The protein below binds the small molecule below.
Small molecule (SMILES): CC(=O)N[C@@H]1[C@@H](O)[C@H](O)[C@@H](CO)O[C@H]1O

Binding-site contacts:
Ligand atom C7 contacts residue GLN308 of chain 2.A at 3.9 Å.
Ligand atom O3 contacts residue ASN235 of chain 2.A at 4.4 Å.
Ligand atom O7 contacts residue GLN308 of chain 2.A at 3.8 Å.
Ligand atom C2 contacts residue ASN235 of chain 2.A at 2.3 Å.
Ligand atom C7 contacts residue ASN235 of chain 2.A at 3.1 Å.
Ligand atom O5 contacts residue LYS84 of chain 2.A at 3.4 Å (salt-bridge).
Ligand atom C8 contacts residue ASN235 of chain 2.A at 3.0 Å.
Ligand atom C1 contacts residue ASN235 of chain 2.A at 1.4 Å.
Ligand atom C3 contacts residue ASN235 of chain 2.A at 3.6 Å.
Ligand atom N2 contacts residue ASN235 of chain 2.A at 2.9 Å (h-bond).
Ligand atom O7 contacts residue ASN235 of chain 2.A at 4.1 Å.
Ligand atom O5 contacts residue ASN235 of chain 2.A at 2.3 Å (h-bond).
Ligand atom C5 contacts residue ASN235 of chain 2.A at 3.6 Å.
Ligand atom C5 contacts residue LYS84 of chain 2.A at 4.1 Å.
Ligand atom O6 contacts residue LYS84 of chain 2.A at 3.3 Å (salt-bridge).
Ligand atom C8 contacts residue GLN308 of chain 2.A at 3.1 Å.
Ligand atom C4 contacts residue ASN235 of chain 2.A at 3.9 Å.
Ligand atom C6 contacts residue LYS84 of chain 2.A at 3.5 Å.

Sequence of chain 2.A:
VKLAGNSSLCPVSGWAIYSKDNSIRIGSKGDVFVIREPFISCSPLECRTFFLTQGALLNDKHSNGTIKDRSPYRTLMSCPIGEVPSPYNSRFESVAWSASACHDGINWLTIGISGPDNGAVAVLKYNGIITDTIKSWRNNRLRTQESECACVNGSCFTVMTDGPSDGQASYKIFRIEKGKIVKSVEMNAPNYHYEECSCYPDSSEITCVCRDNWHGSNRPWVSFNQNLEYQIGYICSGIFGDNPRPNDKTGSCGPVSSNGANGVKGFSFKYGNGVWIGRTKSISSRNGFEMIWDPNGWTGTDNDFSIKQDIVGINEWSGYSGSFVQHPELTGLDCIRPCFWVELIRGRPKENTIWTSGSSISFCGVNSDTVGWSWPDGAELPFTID